Sequence of chain 1.E:
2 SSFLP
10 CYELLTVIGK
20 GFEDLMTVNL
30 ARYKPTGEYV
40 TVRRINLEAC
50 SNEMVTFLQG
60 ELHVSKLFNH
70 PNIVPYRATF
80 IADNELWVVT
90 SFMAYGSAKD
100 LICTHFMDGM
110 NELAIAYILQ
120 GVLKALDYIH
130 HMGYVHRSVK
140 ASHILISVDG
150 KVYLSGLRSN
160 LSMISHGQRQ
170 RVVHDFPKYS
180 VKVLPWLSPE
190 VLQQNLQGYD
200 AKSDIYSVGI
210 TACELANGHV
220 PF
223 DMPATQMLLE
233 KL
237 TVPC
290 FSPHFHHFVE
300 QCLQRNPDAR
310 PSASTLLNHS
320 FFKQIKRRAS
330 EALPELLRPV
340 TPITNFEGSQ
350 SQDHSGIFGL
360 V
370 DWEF

Binding-site contacts:
Ligand atom O2B contacts residue HIS142 of chain 1.E at 2.7 Å (h-bond).
Ligand atom O1G contacts residue LYS181 of chain 1.E at 3.5 Å.
Ligand atom C2 contacts residue ILE17 of chain 1.E at 3.8 Å (hydrophobic).
Ligand atom O5' contacts residue ARG42 of chain 1.E at 3.8 Å.
Ligand atom C2 contacts residue MET92 of chain 1.E at 3.0 Å (hydrophobic).
Ligand atom C6 contacts residue THR40 of chain 1.E at 3.2 Å.
Ligand atom O3G contacts residue SER141 of chain 1.E at 3.2 Å (h-bond).
Ligand atom O1B contacts residue MET25 of chain 1.E at 3.6 Å.
Ligand atom N1 contacts residue MET92 of chain 1.E at 2.9 Å (h-bond).
Ligand atom O3' contacts residue SER141 of chain 1.E at 2.8 Å (h-bond).
Ligand atom N6 contacts residue THR40 of chain 1.E at 3.0 Å (h-bond).
Ligand atom O2A contacts residue SER141 of chain 1.E at 3.8 Å.
Ligand atom C4 contacts residue ILE17 of chain 1.E at 3.6 Å (hydrophobic).
Ligand atom N6 contacts residue THR89 of chain 1.E at 3.6 Å.
Ligand atom O3A contacts residue LYS19 of chain 1.E at 3.6 Å.
Ligand atom C3' contacts residue SER141 of chain 1.E at 3.7 Å.
Ligand atom O4' contacts residue GLY18 of chain 1.E at 3.5 Å.
Ligand atom C5' contacts residue LYS19 of chain 1.E at 3.2 Å.
Ligand atom O1A contacts residue ARG42 of chain 1.E at 2.8 Å (salt-bridge).
Ligand atom N6 contacts residue SER90 of chain 1.E at 2.7 Å (h-bond).
Ligand atom O3A contacts residue MET25 of chain 1.E at 2.9 Å.
Ligand atom O2A contacts residue HIS142 of chain 1.E at 3.1 Å.
Ligand atom O3G contacts residue LYS139 of chain 1.E at 3.1 Å (salt-bridge).
Ligand atom N3B contacts residue GLY20 of chain 1.E at 3.2 Å.
Ligand atom O2' contacts residue ASP99 of chain 1.E at 2.8 Å (salt-bridge).
Ligand atom C2' contacts residue ASP99 of chain 1.E at 3.7 Å.
Ligand atom O1B contacts residue PHE21 of chain 1.E at 2.9 Å (h-bond).
Ligand atom O4' contacts residue VAL27 of chain 1.E at 3.7 Å.
Ligand atom N3 contacts residue PHE357 of chain 1.E at 3.6 Å.
Ligand atom C1' contacts residue ILE17 of chain 1.E at 3.7 Å (hydrophobic).
Ligand atom N6 contacts residue MET92 of chain 1.E at 3.7 Å.
Ligand atom O1B contacts residue GLY20 of chain 1.E at 3.2 Å.
Ligand atom N3 contacts residue ILE17 of chain 1.E at 3.4 Å.
Ligand atom O3' contacts residue SER96 of chain 1.E at 3.7 Å.
Ligand atom N1 contacts residue THR40 of chain 1.E at 3.5 Å (h-bond).
Ligand atom O1B contacts residue ARG157 of chain 1.E at 2.7 Å (salt-bridge).
Ligand atom N3B contacts residue LYS19 of chain 1.E at 3.1 Å (salt-bridge).
Ligand atom C6 contacts residue MET92 of chain 1.E at 3.7 Å (hydrophobic).
Ligand atom C6 contacts residue LEU144 of chain 1.E at 3.7 Å (hydrophobic).
Ligand atom C5 contacts residue LEU144 of chain 1.E at 3.7 Å (hydrophobic).

This small molecule binds to this protein.
Small molecule (SMILES): Nc1ncnc2c1ncn2[C@@H]1O[C@H](CO[P](=O)(O)O[P](=O)(O)NP(=O)(O)O)[C@@H](O)[C@H]1O